The small molecule below binds the protein below.
Small molecule (SMILES): Cc1cn([C@H]2C[C@H](O[P](=O)(O)OC[C@H]3O[C@@H](n4cc(C)c(=O)[nH]c4=O)C[C@@H]3O)[C@@H](CO[P](=O)(O)O[C@H]3C[C@H](n4ccc(=O)[nH]c4=O)O[C@@H]3COP(=O)=O)O2)c(=O)[nH]c1=O

Sequence of chain 10.A:
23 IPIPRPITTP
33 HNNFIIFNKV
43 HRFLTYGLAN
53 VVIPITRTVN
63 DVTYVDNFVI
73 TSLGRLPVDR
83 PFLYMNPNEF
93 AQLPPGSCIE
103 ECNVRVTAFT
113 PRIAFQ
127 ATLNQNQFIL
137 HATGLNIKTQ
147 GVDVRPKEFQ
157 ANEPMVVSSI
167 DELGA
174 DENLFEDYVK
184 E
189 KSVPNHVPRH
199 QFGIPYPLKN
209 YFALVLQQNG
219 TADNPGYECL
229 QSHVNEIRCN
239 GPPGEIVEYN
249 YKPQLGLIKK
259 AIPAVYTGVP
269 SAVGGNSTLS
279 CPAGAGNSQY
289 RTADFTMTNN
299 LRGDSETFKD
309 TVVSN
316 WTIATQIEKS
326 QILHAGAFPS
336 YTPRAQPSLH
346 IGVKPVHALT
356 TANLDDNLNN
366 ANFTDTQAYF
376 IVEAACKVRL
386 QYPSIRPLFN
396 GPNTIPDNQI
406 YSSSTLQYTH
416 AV

Binding-site contacts:
Ligand atom C6 contacts residue GLY98 of chain 10.A at 4.1 Å.
Ligand atom C5' contacts residue PHE333 of chain 10.A at 3.2 Å (hydrophobic).
Ligand atom OP2 contacts residue GLN252 of chain 10.A at 4.1 Å.
Ligand atom O5' contacts residue GLN252 of chain 10.A at 3.1 Å (h-bond).
Ligand atom P contacts residue PHE333 of chain 10.A at 3.8 Å.
Ligand atom C6 contacts residue PHE333 of chain 10.A at 3.7 Å (hydrophobic).
Ligand atom OP2 contacts residue ARG391 of chain 10.A at 3.9 Å.
Ligand atom C4' contacts residue LEU328 of chain 10.A at 4.1 Å (hydrophobic).
Ligand atom C2' contacts residue LEU328 of chain 10.A at 3.7 Å (hydrophobic).
Ligand atom O4 contacts residue ALA259 of chain 10.A at 3.2 Å.
Ligand atom O4' contacts residue GLN252 of chain 10.A at 3.9 Å.
Ligand atom O5' contacts residue PHE333 of chain 10.A at 3.8 Å.
Ligand atom OP2 contacts residue GLU102 of chain 10.A at 3.5 Å (salt-bridge).
Ligand atom O3' contacts residue PHE333 of chain 10.A at 3.5 Å.
Ligand atom O2 contacts residue LEU328 of chain 10.A at 2.2 Å.
Ligand atom C2 contacts residue PRO334 of chain 10.A at 3.7 Å (hydrophobic).
Ligand atom C5' contacts residue GLN252 of chain 10.A at 3.4 Å.
Ligand atom C4 contacts residue PRO334 of chain 10.A at 3.6 Å (hydrophobic).
Ligand atom O2 contacts residue PRO334 of chain 10.A at 3.8 Å.
Ligand atom N3 contacts residue LEU328 of chain 10.A at 3.9 Å.
Ligand atom C4' contacts residue GLN252 of chain 10.A at 3.5 Å.
Ligand atom C2' contacts residue PHE333 of chain 10.A at 2.9 Å (hydrophobic).
Ligand atom N1 contacts residue PHE333 of chain 10.A at 3.8 Å.
Ligand atom C2 contacts residue LEU328 of chain 10.A at 3.0 Å (hydrophobic).
Ligand atom N1 contacts residue LEU328 of chain 10.A at 3.8 Å.
Ligand atom C4 contacts residue GLY98 of chain 10.A at 3.2 Å.
Ligand atom O4' contacts residue PRO334 of chain 10.A at 4.0 Å.
Ligand atom C1' contacts residue LEU328 of chain 10.A at 3.9 Å (hydrophobic).
Ligand atom OP2 contacts residue PHE333 of chain 10.A at 3.3 Å.
Ligand atom O4 contacts residue GLY98 of chain 10.A at 2.8 Å (h-bond).
Ligand atom O5' contacts residue LEU328 of chain 10.A at 3.6 Å.
Ligand atom OP1 contacts residue ARG391 of chain 10.A at 3.8 Å.
Ligand atom N3 contacts residue PRO334 of chain 10.A at 3.5 Å.
Ligand atom OP1 contacts residue GLN252 of chain 10.A at 3.7 Å.
Ligand atom C1' contacts residue PHE333 of chain 10.A at 3.1 Å (hydrophobic).
Ligand atom C5 contacts residue GLY98 of chain 10.A at 2.9 Å.
Ligand atom C7 contacts residue TYR336 of chain 10.A at 3.6 Å (hydrophobic).
Ligand atom O4 contacts residue PRO334 of chain 10.A at 3.7 Å.
Ligand atom C3' contacts residue PHE333 of chain 10.A at 3.8 Å (hydrophobic).
Ligand atom O4' contacts residue LEU328 of chain 10.A at 3.0 Å.